The small molecule below binds the protein below.
Small molecule (SMILES): C[C@@H](O)[C@H](NC(=O)c1ccc(C#Cc2ccccc2)cc1)C(=O)NO

Sequence of chain 1.C:
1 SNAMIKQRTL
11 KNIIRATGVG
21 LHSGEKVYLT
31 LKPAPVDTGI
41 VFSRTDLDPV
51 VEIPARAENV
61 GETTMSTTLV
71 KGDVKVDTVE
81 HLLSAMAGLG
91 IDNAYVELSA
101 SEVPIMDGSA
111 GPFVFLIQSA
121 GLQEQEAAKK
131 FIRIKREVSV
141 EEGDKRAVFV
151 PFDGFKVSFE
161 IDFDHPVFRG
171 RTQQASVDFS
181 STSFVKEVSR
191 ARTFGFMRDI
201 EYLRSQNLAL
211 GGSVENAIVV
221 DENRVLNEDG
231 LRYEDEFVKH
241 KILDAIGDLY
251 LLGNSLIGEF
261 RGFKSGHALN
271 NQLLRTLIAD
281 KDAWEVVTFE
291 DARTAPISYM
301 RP

Binding-site contacts:
Ligand atom C15 contacts residue VAL219 of chain 1.C at 3.5 Å (hydrophobic).
Ligand atom O2 contacts residue THR193 of chain 1.C at 2.6 Å (h-bond).
Ligand atom O2 contacts residue HIS240 of chain 1.C at 3.0 Å (h-bond).
Ligand atom O2 contacts residue ASP244 of chain 1.C at 3.3 Å (salt-bridge).
Ligand atom O3 contacts residue HIS81 of chain 1.C at 3.1 Å (h-bond).
Ligand atom C11 contacts residue ALA209 of chain 1.C at 3.8 Å (hydrophobic).
Ligand atom O4 contacts residue ASP244 of chain 1.C at 3.6 Å (salt-bridge).
Ligand atom O3 contacts residue HIS267 of chain 1.C at 3.1 Å (h-bond).
Ligand atom C16 contacts residue MET65 of chain 1.C at 3.7 Å (hydrophobic).
Ligand atom C16 contacts residue THR193 of chain 1.C at 3.6 Å.
Ligand atom O2 contacts residue ZN1 of chain 1.W at 2.1 Å.
Ligand atom N2 contacts residue HIS267 of chain 1.C at 2.8 Å (h-bond).
Ligand atom C14 contacts residue SER213 of chain 1.C at 3.4 Å.
Ligand atom C15 contacts residue GLY212 of chain 1.C at 3.7 Å.
Ligand atom C12 contacts residue GLY212 of chain 1.C at 3.5 Å.
Ligand atom C6 contacts residue ALA209 of chain 1.C at 3.8 Å (hydrophobic).
Ligand atom C11 contacts residue GLY212 of chain 1.C at 3.6 Å.
Ligand atom C19 contacts residue PHE194 of chain 1.C at 3.6 Å (hydrophobic).
Ligand atom C11 contacts residue ILE200 of chain 1.C at 3.5 Å (hydrophobic).
Ligand atom C14 contacts residue VAL219 of chain 1.C at 3.6 Å (hydrophobic).
Ligand atom O3 contacts residue ASP244 of chain 1.C at 3.0 Å (salt-bridge).
Ligand atom O2 contacts residue HIS81 of chain 1.C at 3.7 Å.
Ligand atom C13 contacts residue GLY212 of chain 1.C at 3.6 Å.
Ligand atom O4 contacts residue LYS241 of chain 1.C at 3.5 Å (salt-bridge).
Ligand atom N2 contacts residue MET65 of chain 1.C at 3.4 Å (h-bond).
Ligand atom N2 contacts residue ASP244 of chain 1.C at 3.4 Å (salt-bridge).
Ligand atom N2 contacts residue ZN1 of chain 1.W at 2.9 Å.
Ligand atom N2 contacts residue GLU80 of chain 1.C at 3.0 Å (salt-bridge).
Ligand atom O1 contacts residue MET65 of chain 1.C at 3.6 Å.
Ligand atom C3 contacts residue THR193 of chain 1.C at 3.3 Å.
Ligand atom O3 contacts residue GLU80 of chain 1.C at 2.4 Å (salt-bridge).
Ligand atom N1 contacts residue THR193 of chain 1.C at 2.9 Å (h-bond).
Ligand atom C10 contacts residue GLY212 of chain 1.C at 3.6 Å.
Ligand atom C19 contacts residue THR193 of chain 1.C at 3.6 Å.
Ligand atom C3 contacts residue PHE194 of chain 1.C at 3.5 Å (hydrophobic).
Ligand atom C17 contacts residue ZN1 of chain 1.W at 2.8 Å.
Ligand atom C15 contacts residue SER213 of chain 1.C at 3.4 Å.
Ligand atom C17 contacts residue ASP244 of chain 1.C at 3.5 Å.
Ligand atom O3 contacts residue ZN1 of chain 1.W at 2.1 Å.
Ligand atom C17 contacts residue THR193 of chain 1.C at 3.4 Å.